Sequence of chain 1.B:
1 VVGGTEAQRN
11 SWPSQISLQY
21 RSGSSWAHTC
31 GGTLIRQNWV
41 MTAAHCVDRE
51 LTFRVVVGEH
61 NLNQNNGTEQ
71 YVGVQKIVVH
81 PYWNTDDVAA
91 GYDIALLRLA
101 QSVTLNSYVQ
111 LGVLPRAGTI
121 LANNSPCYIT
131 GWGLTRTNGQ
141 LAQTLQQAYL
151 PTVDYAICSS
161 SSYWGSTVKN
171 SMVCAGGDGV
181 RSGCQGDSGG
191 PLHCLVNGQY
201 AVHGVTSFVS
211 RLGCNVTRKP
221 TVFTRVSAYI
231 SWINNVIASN

The small molecule below binds the protein below.
Small molecule (SMILES): CC[C@H](C)[C@H](N)C(=O)O

Binding-site contacts:
Ligand atom C contacts residue GLN185 of chain 1.B at 4.0 Å.
Ligand atom CD1 contacts residue THR206 of chain 1.B at 3.2 Å.
Ligand atom C contacts residue ARG1 of chain 1.C at 1.4 Å.
Ligand atom C contacts residue HIS45 of chain 1.B at 3.9 Å.
Ligand atom C contacts residue ASP187 of chain 1.B at 4.2 Å.
Ligand atom C contacts residue GLY186 of chain 1.B at 3.6 Å.
Ligand atom CG2 contacts residue GLN185 of chain 1.B at 3.2 Å.
Ligand atom CD1 contacts residue CYS184 of chain 1.B at 3.3 Å (hydrophobic).
Ligand atom CD1 contacts residue ASP187 of chain 1.B at 4.0 Å.
Ligand atom C contacts residue CYS184 of chain 1.B at 4.2 Å (hydrophobic).
Ligand atom CB contacts residue CYS184 of chain 1.B at 3.5 Å (hydrophobic).
Ligand atom CG1 contacts residue PHE208 of chain 1.B at 4.0 Å (hydrophobic).
Ligand atom O contacts residue ASP187 of chain 1.B at 3.0 Å (salt-bridge).
Ligand atom O contacts residue ARG1 of chain 1.C at 2.1 Å (salt-bridge).
Ligand atom O contacts residue GLN185 of chain 1.B at 3.5 Å.
Ligand atom CG1 contacts residue SER207 of chain 1.B at 4.2 Å.
Ligand atom CA contacts residue GLN185 of chain 1.B at 3.8 Å.
Ligand atom CB contacts residue GLN185 of chain 1.B at 3.6 Å.
Ligand atom CA contacts residue HIS45 of chain 1.B at 4.2 Å.
Ligand atom CA contacts residue ARG1 of chain 1.C at 2.6 Å.
Ligand atom CG1 contacts residue CYS184 of chain 1.B at 4.1 Å (hydrophobic).
Ligand atom O contacts residue GLY186 of chain 1.B at 3.1 Å (h-bond).
Ligand atom C contacts residue SER188 of chain 1.B at 1.4 Å.
Ligand atom CD1 contacts residue GLY183 of chain 1.B at 3.9 Å.
Ligand atom N contacts residue SER207 of chain 1.B at 3.3 Å (h-bond).
Ligand atom CD1 contacts residue VAL209 of chain 1.B at 4.2 Å (hydrophobic).
Ligand atom CG2 contacts residue CYS184 of chain 1.B at 3.8 Å (hydrophobic).
Ligand atom CB contacts residue SER188 of chain 1.B at 3.4 Å.
Ligand atom CG1 contacts residue SER188 of chain 1.B at 3.4 Å.
Ligand atom O contacts residue CYS184 of chain 1.B at 3.0 Å (h-bond).
Ligand atom CG1 contacts residue VAL209 of chain 1.B at 4.1 Å (hydrophobic).
Ligand atom N contacts residue HIS45 of chain 1.B at 3.5 Å (h-bond).
Ligand atom CG1 contacts residue THR206 of chain 1.B at 4.0 Å.
Ligand atom CB contacts residue ARG1 of chain 1.C at 3.6 Å.
Ligand atom CA contacts residue SER188 of chain 1.B at 2.4 Å.
Ligand atom N contacts residue SER188 of chain 1.B at 2.6 Å (h-bond).
Ligand atom N contacts residue ARG1 of chain 1.C at 3.6 Å.
Ligand atom O contacts residue SER188 of chain 1.B at 2.3 Å (h-bond).
Ligand atom CD1 contacts residue SER188 of chain 1.B at 4.0 Å.
Ligand atom CG2 contacts residue VAL209 of chain 1.B at 3.1 Å (hydrophobic).